Sequence of chain 1.A:
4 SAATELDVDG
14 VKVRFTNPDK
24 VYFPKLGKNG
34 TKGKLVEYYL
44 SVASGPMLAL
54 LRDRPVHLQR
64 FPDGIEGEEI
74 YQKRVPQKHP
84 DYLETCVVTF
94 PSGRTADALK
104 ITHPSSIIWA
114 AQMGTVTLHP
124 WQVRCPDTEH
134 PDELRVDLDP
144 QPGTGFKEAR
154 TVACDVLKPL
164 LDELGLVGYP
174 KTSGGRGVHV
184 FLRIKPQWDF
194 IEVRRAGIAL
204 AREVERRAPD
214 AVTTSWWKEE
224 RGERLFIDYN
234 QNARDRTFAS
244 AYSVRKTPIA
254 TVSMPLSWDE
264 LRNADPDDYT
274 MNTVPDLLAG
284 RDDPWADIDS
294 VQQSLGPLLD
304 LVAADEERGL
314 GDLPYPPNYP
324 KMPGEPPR

Binding-site contacts:
Ligand atom O1B contacts residue ARG248 of chain 1.A at 2.4 Å (salt-bridge).
Ligand atom O2B contacts residue MN1 of chain 1.J at 3.0 Å.
Ligand atom O1G contacts residue MN1 of chain 1.J at 3.4 Å.
Ligand atom C4' contacts residue THR240 of chain 1.A at 3.3 Å.
Ligand atom C2' contacts residue HIS122 of chain 1.A at 3.0 Å.
Ligand atom O1A contacts residue ASP142 of chain 1.A at 3.5 Å (salt-bridge).
Ligand atom O3G contacts residue ARG179 of chain 1.A at 2.7 Å (salt-bridge).
Ligand atom O4' contacts residue THR240 of chain 1.A at 2.6 Å (h-bond).
Ligand atom C4' contacts residue GLN234 of chain 1.A at 3.6 Å.
Ligand atom PG contacts residue SER176 of chain 1.A at 3.5 Å.
Ligand atom O3G contacts residue GLY178 of chain 1.A at 3.5 Å.
Ligand atom O3B contacts residue SER176 of chain 1.A at 3.4 Å (h-bond).
Ligand atom C4 contacts residue L2B7 of chain 1.D at 3.6 Å.
Ligand atom O2B contacts residue HIS182 of chain 1.A at 3.3 Å (h-bond).
Ligand atom O2' contacts residue THR240 of chain 1.A at 2.8 Å (h-bond).
Ligand atom O2 contacts residue ARG239 of chain 1.A at 3.0 Å.
Ligand atom O2' contacts residue PHE241 of chain 1.A at 3.1 Å (h-bond).
Ligand atom O1A contacts residue MN1 of chain 1.I at 2.5 Å.
Ligand atom O1A contacts residue ASP140 of chain 1.A at 3.2 Å (salt-bridge).
Ligand atom C2' contacts residue THR240 of chain 1.A at 3.4 Å.
Ligand atom C3' contacts residue HIS122 of chain 1.A at 3.5 Å.
Ligand atom O4 contacts residue L2B7 of chain 1.D at 3.0 Å (h-bond).
Ligand atom C5 contacts residue L2B7 of chain 1.D at 3.5 Å.
Ligand atom O2 contacts residue THR240 of chain 1.A at 2.6 Å (h-bond).
Ligand atom PG contacts residue ARG179 of chain 1.A at 3.6 Å.
Ligand atom O2' contacts residue HIS122 of chain 1.A at 2.3 Å (h-bond).
Ligand atom PG contacts residue MN1 of chain 1.J at 3.5 Å.
Ligand atom O2 contacts residue ASP238 of chain 1.A at 3.6 Å (salt-bridge).
Ligand atom O4' contacts residue GLN234 of chain 1.A at 3.0 Å (h-bond).
Ligand atom O2G contacts residue MN1 of chain 1.J at 2.7 Å.
Ligand atom O2' contacts residue ALA242 of chain 1.A at 3.5 Å (h-bond).
Ligand atom PA contacts residue MN1 of chain 1.I at 3.6 Å.
Ligand atom O1A contacts residue MN1 of chain 1.J at 2.6 Å.
Ligand atom O2A contacts residue MN1 of chain 1.I at 3.6 Å.
Ligand atom O1G contacts residue GLY180 of chain 1.A at 2.7 Å (h-bond).
Ligand atom C1' contacts residue THR240 of chain 1.A at 2.7 Å.
Ligand atom O1G contacts residue ARG179 of chain 1.A at 3.4 Å (salt-bridge).
Ligand atom O1G contacts residue SER176 of chain 1.A at 2.5 Å (h-bond).
Ligand atom O3B contacts residue GLY178 of chain 1.A at 3.7 Å.
Ligand atom O2G contacts residue ASP142 of chain 1.A at 3.5 Å (salt-bridge).

This small molecule binds to this protein.
Small molecule (SMILES): O=C1C=CN([C@@H]2O[C@H](CO[P](=O)(O)O[P](=O)(O)OP(=O)(O)O)C[C@H]2O)C(O)N1